Sequence of chain 1.B:
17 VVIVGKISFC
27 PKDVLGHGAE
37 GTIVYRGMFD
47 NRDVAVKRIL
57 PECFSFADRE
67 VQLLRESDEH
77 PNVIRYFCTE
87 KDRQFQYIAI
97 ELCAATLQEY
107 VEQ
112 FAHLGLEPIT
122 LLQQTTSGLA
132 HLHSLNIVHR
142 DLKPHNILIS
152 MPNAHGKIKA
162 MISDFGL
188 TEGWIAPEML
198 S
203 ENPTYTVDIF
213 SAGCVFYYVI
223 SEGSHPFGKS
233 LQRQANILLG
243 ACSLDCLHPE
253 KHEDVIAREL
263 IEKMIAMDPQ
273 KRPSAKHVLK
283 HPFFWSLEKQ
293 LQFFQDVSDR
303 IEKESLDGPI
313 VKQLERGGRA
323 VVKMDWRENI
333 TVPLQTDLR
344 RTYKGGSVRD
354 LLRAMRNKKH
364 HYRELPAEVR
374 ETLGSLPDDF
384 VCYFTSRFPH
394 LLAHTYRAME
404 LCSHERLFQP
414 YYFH

Binding-site contacts:
Ligand atom C4 contacts residue ASP165 of chain 1.B at 3.6 Å.
Ligand atom O5 contacts residue ASP165 of chain 1.B at 3.0 Å (salt-bridge).
Ligand atom N23 contacts residue VAL40 of chain 1.B at 3.8 Å.
Ligand atom C9 contacts residue ILE96 of chain 1.B at 3.6 Å (hydrophobic).
Ligand atom C35 contacts residue ALA100 of chain 1.B at 3.7 Å (hydrophobic).
Ligand atom C11 contacts residue ILE96 of chain 1.B at 3.6 Å (hydrophobic).
Ligand atom C10 contacts residue ILE96 of chain 1.B at 3.3 Å (hydrophobic).
Ligand atom C14 contacts residue ASP165 of chain 1.B at 3.8 Å.
Ligand atom C2 contacts residue LEU70 of chain 1.B at 3.8 Å (hydrophobic).
Ligand atom C31 contacts residue CYS99 of chain 1.B at 3.6 Å (hydrophobic).
Ligand atom C7 contacts residue LYS53 of chain 1.B at 3.7 Å.
Ligand atom C26 contacts residue CYS99 of chain 1.B at 3.7 Å (hydrophobic).
Ligand atom O3 contacts residue LEU168 of chain 1.B at 3.8 Å.
Ligand atom O5 contacts residue SER164 of chain 1.B at 3.7 Å.
Ligand atom C35 contacts residue GLU105 of chain 1.B at 3.6 Å.
Ligand atom C33 contacts residue CYS99 of chain 1.B at 3.5 Å (hydrophobic).
Ligand atom C15 contacts residue SER164 of chain 1.B at 3.7 Å.
Ligand atom C2 contacts residue ASP165 of chain 1.B at 3.5 Å.
Ligand atom C14 contacts residue SER164 of chain 1.B at 3.2 Å.
Ligand atom C13 contacts residue SER164 of chain 1.B at 3.8 Å.
Ligand atom C1 contacts residue GLU66 of chain 1.B at 3.7 Å.
Ligand atom C26 contacts residue GLU97 of chain 1.B at 3.5 Å.
Ligand atom C8 contacts residue GLU66 of chain 1.B at 3.4 Å.
Ligand atom C37 contacts residue ALA101 of chain 1.B at 3.8 Å (hydrophobic).
Ligand atom N27 contacts residue CYS99 of chain 1.B at 2.9 Å (h-bond).
Ligand atom C28 contacts residue CYS99 of chain 1.B at 3.8 Å (hydrophobic).
Ligand atom C25 contacts residue ALA51 of chain 1.B at 3.5 Å (hydrophobic).
Ligand atom C2 contacts residue PHE166 of chain 1.B at 3.6 Å (hydrophobic).
Ligand atom C37 contacts residue GLU105 of chain 1.B at 3.5 Å.
Ligand atom O3 contacts residue GLU66 of chain 1.B at 3.2 Å.
Ligand atom C26 contacts residue ALA51 of chain 1.B at 3.5 Å (hydrophobic).
Ligand atom C9 contacts residue LYS53 of chain 1.B at 3.6 Å.
Ligand atom C7 contacts residue GLU66 of chain 1.B at 3.2 Å.
Ligand atom C1 contacts residue PHE166 of chain 1.B at 3.1 Å (hydrophobic).
Ligand atom N30 contacts residue CYS99 of chain 1.B at 2.8 Å (h-bond).
Ligand atom C8 contacts residue LYS53 of chain 1.B at 3.8 Å.
Ligand atom N6 contacts residue GLU66 of chain 1.B at 2.5 Å (salt-bridge).
Ligand atom N36 contacts residue GLU105 of chain 1.B at 2.8 Å (salt-bridge).
Ligand atom C4 contacts residue GLU66 of chain 1.B at 3.4 Å.
Ligand atom C13 contacts residue ASP165 of chain 1.B at 3.7 Å.

This small molecule binds to this protein.
Small molecule (SMILES): CCOC(=O)Nc1cccc2c(Oc3ncccc3-c3ccnc(N[C@H]4CCCNC4)n3)c(C)ccc12